The small molecule below binds the protein below.
Small molecule (SMILES): CC(=O)N[C@H]1[C@H]([C@H](O)[C@H](O)CO)O[C@@](O[C@H](CO)[C@@H](O)[C@@H]2O[C@@H](C(=O)O)C[C@H](O)[C@H]2NC(C)=O)(C(=O)O)C[C@@H]1O

Sequence of chain 43.B:
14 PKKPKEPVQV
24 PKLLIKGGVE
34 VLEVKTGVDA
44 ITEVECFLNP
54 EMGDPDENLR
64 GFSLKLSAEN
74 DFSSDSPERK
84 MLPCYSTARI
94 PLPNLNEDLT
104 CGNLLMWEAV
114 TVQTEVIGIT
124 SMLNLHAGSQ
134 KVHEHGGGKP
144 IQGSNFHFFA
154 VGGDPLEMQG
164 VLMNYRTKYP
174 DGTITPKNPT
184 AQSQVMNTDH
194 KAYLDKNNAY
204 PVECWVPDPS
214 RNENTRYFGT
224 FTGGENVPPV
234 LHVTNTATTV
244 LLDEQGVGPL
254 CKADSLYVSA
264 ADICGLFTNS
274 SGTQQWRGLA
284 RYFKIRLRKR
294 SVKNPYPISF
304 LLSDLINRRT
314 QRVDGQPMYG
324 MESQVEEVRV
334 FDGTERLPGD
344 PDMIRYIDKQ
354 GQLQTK

Binding-site contacts:
Ligand atom N5 contacts residue GLN278 of chain 43.A at 3.7 Å.
Ligand atom C10 contacts residue LEU62 of chain 43.A at 3.9 Å (hydrophobic).
Ligand atom O1B contacts residue LYS68 of chain 43.A at 3.7 Å.
Ligand atom O1B contacts residue THR276 of chain 43.A at 2.8 Å (h-bond).
Ligand atom C11 contacts residue THR276 of chain 43.A at 3.7 Å.
Ligand atom C8 contacts residue GLN278 of chain 43.A at 3.7 Å.
Ligand atom O1B contacts residue ASN272 of chain 43.A at 3.7 Å.
Ligand atom O8 contacts residue GLN278 of chain 43.A at 3.5 Å (h-bond).
Ligand atom C11 contacts residue PHE75 of chain 43.B at 3.5 Å (hydrophobic).
Ligand atom C1 contacts residue LYS68 of chain 43.A at 3.8 Å.
Ligand atom O1A contacts residue LYS68 of chain 43.A at 3.2 Å (salt-bridge).
Ligand atom C11 contacts residue GLN278 of chain 43.A at 3.4 Å.
Ligand atom C11 contacts residue ASN272 of chain 43.A at 3.4 Å.
Ligand atom C9 contacts residue LEU67 of chain 43.A at 3.9 Å (hydrophobic).
Ligand atom C10 contacts residue PHE75 of chain 43.B at 3.9 Å (hydrophobic).
Ligand atom O10 contacts residue LEU62 of chain 43.A at 3.6 Å.
Ligand atom C10 contacts residue GLN278 of chain 43.A at 4.0 Å.
Ligand atom O8 contacts residue LYS68 of chain 43.A at 3.9 Å.
Ligand atom C9 contacts residue LYS68 of chain 43.A at 3.8 Å.
Ligand atom C7 contacts residue GLN278 of chain 43.A at 3.8 Å.
Ligand atom O1A contacts residue SER274 of chain 43.A at 2.3 Å (h-bond).
Ligand atom O1B contacts residue SER274 of chain 43.A at 3.9 Å.
Ligand atom C1 contacts residue SER274 of chain 43.A at 3.4 Å.
Ligand atom C11 contacts residue HIS138 of chain 43.E at 3.4 Å.
Ligand atom N5 contacts residue ASN272 of chain 43.A at 3.1 Å (h-bond).
Ligand atom O8 contacts residue ASN272 of chain 43.A at 3.5 Å (h-bond).
Ligand atom C11 contacts residue LEU62 of chain 43.A at 4.0 Å (hydrophobic).
Ligand atom O9 contacts residue LYS68 of chain 43.A at 2.8 Å (salt-bridge).
Ligand atom C11 contacts residue PHE270 of chain 43.A at 3.8 Å (hydrophobic).
Ligand atom C6 contacts residue ASN272 of chain 43.A at 3.5 Å.
Ligand atom C11 contacts residue PHE65 of chain 43.A at 3.7 Å (hydrophobic).
Ligand atom C10 contacts residue ASN272 of chain 43.A at 3.7 Å.
Ligand atom C9 contacts residue GLN278 of chain 43.A at 3.2 Å.
Ligand atom O8 contacts residue THR276 of chain 43.A at 3.2 Å.
Ligand atom O1A contacts residue THR276 of chain 43.A at 3.4 Å (h-bond).
Ligand atom C1 contacts residue THR276 of chain 43.A at 3.5 Å.
Ligand atom C4 contacts residue ASN272 of chain 43.A at 4.0 Å.
Ligand atom O10 contacts residue PHE75 of chain 43.B at 3.5 Å.
Ligand atom C5 contacts residue ASN272 of chain 43.A at 3.9 Å.
Ligand atom O9 contacts residue LEU67 of chain 43.A at 3.2 Å.

Sequence of chain 43.E:
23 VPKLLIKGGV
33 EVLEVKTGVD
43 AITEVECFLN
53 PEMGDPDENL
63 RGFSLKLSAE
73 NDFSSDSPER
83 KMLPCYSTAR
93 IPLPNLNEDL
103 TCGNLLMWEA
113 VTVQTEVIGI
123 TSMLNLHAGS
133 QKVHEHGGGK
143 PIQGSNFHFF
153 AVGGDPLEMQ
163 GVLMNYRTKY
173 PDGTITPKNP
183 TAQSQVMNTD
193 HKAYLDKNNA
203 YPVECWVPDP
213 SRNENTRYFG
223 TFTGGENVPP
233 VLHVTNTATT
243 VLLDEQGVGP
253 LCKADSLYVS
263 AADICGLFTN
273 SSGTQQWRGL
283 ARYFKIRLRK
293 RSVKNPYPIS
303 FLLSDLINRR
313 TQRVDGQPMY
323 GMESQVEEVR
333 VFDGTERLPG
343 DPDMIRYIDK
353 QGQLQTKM

Sequence of chain 43.A:
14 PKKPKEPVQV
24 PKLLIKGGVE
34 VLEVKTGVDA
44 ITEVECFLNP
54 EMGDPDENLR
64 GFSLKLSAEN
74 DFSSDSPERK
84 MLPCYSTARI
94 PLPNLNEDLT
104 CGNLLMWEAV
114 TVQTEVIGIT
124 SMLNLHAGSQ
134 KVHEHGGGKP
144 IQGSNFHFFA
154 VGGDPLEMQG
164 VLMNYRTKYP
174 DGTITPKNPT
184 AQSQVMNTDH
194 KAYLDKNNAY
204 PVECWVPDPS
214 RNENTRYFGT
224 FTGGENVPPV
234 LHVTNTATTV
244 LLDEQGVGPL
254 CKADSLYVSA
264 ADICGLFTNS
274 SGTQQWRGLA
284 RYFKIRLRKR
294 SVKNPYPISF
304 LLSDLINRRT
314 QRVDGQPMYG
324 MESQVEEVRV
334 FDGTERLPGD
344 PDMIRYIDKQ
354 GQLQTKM